Binding-site contacts:
Ligand atom C20 contacts residue MET102 of chain 2.A at 3.5 Å (hydrophobic).
Ligand atom C33 contacts residue VAL35 of chain 2.A at 3.6 Å (hydrophobic).
Ligand atom C05 contacts residue GLY105 of chain 2.A at 3.7 Å.
Ligand atom N27 contacts residue VAL35 of chain 2.A at 3.6 Å.
Ligand atom C03 contacts residue MET102 of chain 2.A at 3.5 Å (hydrophobic).
Ligand atom C13 contacts residue GLY105 of chain 2.A at 3.5 Å.
Ligand atom C09 contacts residue ASP109 of chain 2.A at 3.7 Å.
Ligand atom N27 contacts residue ASP164 of chain 2.A at 2.6 Å (salt-bridge).
Ligand atom C25 contacts residue VAL35 of chain 2.A at 3.7 Å (hydrophobic).
Ligand atom C20 contacts residue GLY105 of chain 2.A at 3.6 Å.
Ligand atom C04 contacts residue GLY105 of chain 2.A at 3.8 Å.
Ligand atom N36 contacts residue MET102 of chain 2.A at 3.1 Å (h-bond).
Ligand atom N36 contacts residue GLN100 of chain 2.A at 3.8 Å.
Ligand atom C31 contacts residue GLY28 of chain 2.A at 3.7 Å.
Ligand atom C35 contacts residue GLN100 of chain 2.A at 3.4 Å.
Ligand atom C03 contacts residue GLY105 of chain 2.A at 3.8 Å.
Ligand atom C03 contacts residue LEU27 of chain 2.A at 3.7 Å (hydrophobic).
Ligand atom C15 contacts residue CYS106 of chain 2.A at 3.2 Å (hydrophobic).
Ligand atom C16 contacts residue CYS106 of chain 2.A at 2.8 Å (hydrophobic).
Ligand atom C35 contacts residue LEU153 of chain 2.A at 3.7 Å (hydrophobic).
Ligand atom C17 contacts residue CYS106 of chain 2.A at 1.8 Å (hydrophobic).
Ligand atom C20 contacts residue LEU27 of chain 2.A at 3.7 Å (hydrophobic).
Ligand atom C28 contacts residue VAL35 of chain 2.A at 3.4 Å (hydrophobic).
Ligand atom N14 contacts residue CYS106 of chain 2.A at 3.8 Å.
Ligand atom C07 contacts residue LEU27 of chain 2.A at 3.3 Å (hydrophobic).
Ligand atom C12 contacts residue GLU113 of chain 2.A at 3.3 Å.
Ligand atom C01 contacts residue PRO103 of chain 2.A at 3.7 Å (hydrophobic).
Ligand atom C32 contacts residue SER29 of chain 2.A at 3.7 Å.
Ligand atom C26 contacts residue ASP164 of chain 2.A at 3.5 Å.
Ligand atom C34 contacts residue LEU153 of chain 2.A at 3.6 Å (hydrophobic).
Ligand atom N21 contacts residue MET102 of chain 2.A at 3.1 Å (h-bond).
Ligand atom C08 contacts residue ASP109 of chain 2.A at 3.6 Å.
Ligand atom C11 contacts residue GLU113 of chain 2.A at 3.7 Å.
Ligand atom C28 contacts residue ASP164 of chain 2.A at 3.7 Å.
Ligand atom C19 contacts residue GLY105 of chain 2.A at 3.4 Å.
Ligand atom O18 contacts residue CYS106 of chain 2.A at 3.2 Å.
Ligand atom C35 contacts residue ALA52 of chain 2.A at 3.3 Å (hydrophobic).
Ligand atom C29 contacts residue VAL35 of chain 2.A at 3.6 Å (hydrophobic).
Ligand atom O02 contacts residue MET102 of chain 2.A at 3.2 Å (h-bond).
Ligand atom C17 contacts residue ASP109 of chain 2.A at 3.5 Å.

A protein and the small-molecule ligand that binds it are described below.
Small molecule (SMILES): C=CC(=O)Nc1cc(Nc2nccc(-c3c[nH]c4ccccc34)n2)c(OC)cc1N(C)CCN(C)C

Sequence of chain 2.A:
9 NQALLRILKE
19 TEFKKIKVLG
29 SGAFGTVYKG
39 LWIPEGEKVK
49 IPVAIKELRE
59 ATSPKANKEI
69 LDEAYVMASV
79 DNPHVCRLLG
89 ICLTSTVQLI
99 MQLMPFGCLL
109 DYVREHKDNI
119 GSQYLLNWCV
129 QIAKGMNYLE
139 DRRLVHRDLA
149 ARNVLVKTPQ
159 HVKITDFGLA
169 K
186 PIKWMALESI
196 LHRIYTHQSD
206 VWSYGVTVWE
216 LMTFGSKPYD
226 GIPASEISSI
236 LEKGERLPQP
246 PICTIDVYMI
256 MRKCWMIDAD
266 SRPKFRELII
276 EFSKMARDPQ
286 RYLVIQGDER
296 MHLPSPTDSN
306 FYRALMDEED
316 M